Sequence of chain 1.A:
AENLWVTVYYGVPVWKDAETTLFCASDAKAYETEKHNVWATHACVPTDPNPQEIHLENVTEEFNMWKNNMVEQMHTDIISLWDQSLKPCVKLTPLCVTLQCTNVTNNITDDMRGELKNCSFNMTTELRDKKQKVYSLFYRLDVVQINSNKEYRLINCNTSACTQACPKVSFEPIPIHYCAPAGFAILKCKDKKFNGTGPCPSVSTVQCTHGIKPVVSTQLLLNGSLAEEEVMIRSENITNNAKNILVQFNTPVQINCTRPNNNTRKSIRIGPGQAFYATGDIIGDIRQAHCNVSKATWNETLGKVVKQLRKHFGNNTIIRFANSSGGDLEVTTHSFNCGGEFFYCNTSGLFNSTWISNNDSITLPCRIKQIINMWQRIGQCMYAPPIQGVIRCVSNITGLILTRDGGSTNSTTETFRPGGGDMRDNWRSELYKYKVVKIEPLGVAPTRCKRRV

Binding-site contacts:
Ligand atom O5 contacts residue ASN103 of chain 1.A at 2.4 Å (h-bond).
Ligand atom C5 contacts residue ASP110 of chain 1.A at 4.0 Å.
Ligand atom O6 contacts residue ASN103 of chain 1.A at 4.3 Å.
Ligand atom C6 contacts residue ASP110 of chain 1.A at 3.3 Å.
Ligand atom C1 contacts residue ASN103 of chain 1.A at 1.4 Å.
Ligand atom C4 contacts residue ASN103 of chain 1.A at 4.3 Å.
Ligand atom C5 contacts residue ASN103 of chain 1.A at 3.7 Å.
Ligand atom N2 contacts residue ILE108 of chain 1.A at 4.2 Å.
Ligand atom C7 contacts residue ASN103 of chain 1.A at 3.4 Å.
Ligand atom C2 contacts residue ASN103 of chain 1.A at 2.4 Å.
Ligand atom C2 contacts residue ILE108 of chain 1.A at 4.3 Å (hydrophobic).
Ligand atom C3 contacts residue ASN103 of chain 1.A at 3.8 Å.
Ligand atom O7 contacts residue ASN103 of chain 1.A at 3.6 Å (h-bond).
Ligand atom O3 contacts residue ASP110 of chain 1.A at 4.4 Å.
Ligand atom O6 contacts residue ASP110 of chain 1.A at 4.0 Å.
Ligand atom C8 contacts residue ASN103 of chain 1.A at 4.4 Å.
Ligand atom C4 contacts residue ASP110 of chain 1.A at 3.4 Å.
Ligand atom O4 contacts residue ASP110 of chain 1.A at 3.1 Å (salt-bridge).
Ligand atom O6 contacts residue ARG113 of chain 1.A at 4.0 Å.
Ligand atom O6 contacts residue ARG140 of chain 1.A at 3.9 Å.
Ligand atom C6 contacts residue ARG113 of chain 1.A at 4.2 Å.
Ligand atom N2 contacts residue ASN103 of chain 1.A at 2.8 Å (h-bond).

The small molecule below binds the protein below.
Small molecule (SMILES): CC(=O)N[C@H]1[C@H](O[C@H]2[C@H](O)[C@@H](NC(C)=O)CO[C@@H]2CO)O[C@H](CO)[C@@H](O)[C@@H]1O